The small molecule below binds the protein below.
Small molecule (SMILES): CC(=O)N[C@H]1[C@H](O[C@H]2[C@H](O)[C@@H](NC(C)=O)CO[C@@H]2CO)O[C@H](CO)[C@@H](O)[C@@H]1O

Sequence of chain 3.A:
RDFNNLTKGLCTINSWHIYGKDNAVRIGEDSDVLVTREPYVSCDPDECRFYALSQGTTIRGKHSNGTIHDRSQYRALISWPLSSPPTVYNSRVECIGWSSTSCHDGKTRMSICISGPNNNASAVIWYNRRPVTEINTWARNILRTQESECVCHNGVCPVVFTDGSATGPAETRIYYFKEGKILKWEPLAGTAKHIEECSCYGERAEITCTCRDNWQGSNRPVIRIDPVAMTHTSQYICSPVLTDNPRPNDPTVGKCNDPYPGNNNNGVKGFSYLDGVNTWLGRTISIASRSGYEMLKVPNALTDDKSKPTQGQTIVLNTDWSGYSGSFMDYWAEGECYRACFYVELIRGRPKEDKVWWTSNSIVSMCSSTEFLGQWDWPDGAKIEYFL

Binding-site contacts:
Ligand atom O3 contacts residue ASP2 of chain 3.A at 3.4 Å (salt-bridge).
Ligand atom C7 contacts residue PHE3 of chain 3.A at 3.6 Å (hydrophobic).
Ligand atom O7 contacts residue ASN5 of chain 3.A at 4.2 Å.
Ligand atom C1 contacts residue ASN154 of chain 3.A at 4.2 Å.
Ligand atom O5 contacts residue ASP2 of chain 3.A at 4.0 Å.
Ligand atom C4 contacts residue ASN5 of chain 3.A at 4.3 Å.
Ligand atom C5 contacts residue ASN5 of chain 3.A at 3.6 Å.
Ligand atom N2 contacts residue ASN5 of chain 3.A at 2.9 Å (h-bond).
Ligand atom C7 contacts residue ASP2 of chain 3.A at 4.0 Å.
Ligand atom C7 contacts residue ASN5 of chain 3.A at 3.7 Å.
Ligand atom O6 contacts residue ASP2 of chain 3.A at 2.8 Å (salt-bridge).
Ligand atom C3 contacts residue ASP2 of chain 3.A at 4.5 Å.
Ligand atom C5 contacts residue ASN154 of chain 3.A at 3.5 Å.
Ligand atom N2 contacts residue PHE3 of chain 3.A at 3.0 Å (h-bond).
Ligand atom C6 contacts residue ASP2 of chain 3.A at 4.2 Å.
Ligand atom C6 contacts residue ASN154 of chain 3.A at 3.8 Å.
Ligand atom C1 contacts residue ASN5 of chain 3.A at 1.4 Å.
Ligand atom C8 contacts residue PHE3 of chain 3.A at 3.4 Å (hydrophobic).
Ligand atom O5 contacts residue ASN5 of chain 3.A at 2.4 Å (h-bond).
Ligand atom N2 contacts residue ASP2 of chain 3.A at 4.1 Å.
Ligand atom C2 contacts residue ASN5 of chain 3.A at 2.5 Å.
Ligand atom C2 contacts residue PHE3 of chain 3.A at 4.0 Å (hydrophobic).
Ligand atom C3 contacts residue ASN5 of chain 3.A at 3.8 Å.
Ligand atom C8 contacts residue ASP2 of chain 3.A at 3.7 Å.
Ligand atom O5 contacts residue ASN154 of chain 3.A at 4.1 Å.
Ligand atom C1 contacts residue PHE3 of chain 3.A at 4.0 Å (hydrophobic).